Sequence of chain 1.B:
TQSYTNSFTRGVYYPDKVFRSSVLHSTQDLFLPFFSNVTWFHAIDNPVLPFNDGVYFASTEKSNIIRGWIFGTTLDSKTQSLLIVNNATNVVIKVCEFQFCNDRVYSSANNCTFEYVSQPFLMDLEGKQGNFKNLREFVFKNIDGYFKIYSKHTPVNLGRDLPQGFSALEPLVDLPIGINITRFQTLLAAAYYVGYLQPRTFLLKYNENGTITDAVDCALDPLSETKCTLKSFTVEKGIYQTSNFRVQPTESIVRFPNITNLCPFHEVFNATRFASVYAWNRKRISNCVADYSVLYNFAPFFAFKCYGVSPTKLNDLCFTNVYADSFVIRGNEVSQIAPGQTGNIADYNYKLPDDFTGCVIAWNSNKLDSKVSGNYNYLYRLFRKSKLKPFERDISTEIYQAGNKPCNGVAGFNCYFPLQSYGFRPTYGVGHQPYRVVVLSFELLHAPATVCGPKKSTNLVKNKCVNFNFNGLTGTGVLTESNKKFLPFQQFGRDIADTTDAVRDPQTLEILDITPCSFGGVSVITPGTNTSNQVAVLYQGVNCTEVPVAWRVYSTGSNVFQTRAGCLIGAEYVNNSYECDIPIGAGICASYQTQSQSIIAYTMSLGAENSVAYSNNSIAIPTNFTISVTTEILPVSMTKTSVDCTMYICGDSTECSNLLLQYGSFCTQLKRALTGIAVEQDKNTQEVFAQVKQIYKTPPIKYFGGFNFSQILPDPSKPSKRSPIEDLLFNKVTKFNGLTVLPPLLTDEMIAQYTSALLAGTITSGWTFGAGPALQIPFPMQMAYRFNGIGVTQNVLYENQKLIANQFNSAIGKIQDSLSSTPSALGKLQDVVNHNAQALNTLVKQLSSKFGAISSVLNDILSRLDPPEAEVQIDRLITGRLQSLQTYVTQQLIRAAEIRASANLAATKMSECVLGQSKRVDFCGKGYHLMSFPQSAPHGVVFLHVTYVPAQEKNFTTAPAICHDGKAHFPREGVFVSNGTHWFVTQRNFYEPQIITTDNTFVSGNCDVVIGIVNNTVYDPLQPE

Binding-site contacts:
Ligand atom C7 contacts residue ASN279 of chain 1.B at 3.8 Å.
Ligand atom O5 contacts residue ASN279 of chain 1.B at 2.4 Å (h-bond).
Ligand atom C8 contacts residue LYS555 of chain 1.C at 3.5 Å.
Ligand atom C4 contacts residue ASN279 of chain 1.B at 4.2 Å.
Ligand atom C5 contacts residue ASN279 of chain 1.B at 3.7 Å.
Ligand atom C3 contacts residue ASN279 of chain 1.B at 3.8 Å.
Ligand atom O7 contacts residue ASN279 of chain 1.B at 4.3 Å.
Ligand atom C6 contacts residue ASN277 of chain 1.B at 4.4 Å.
Ligand atom N2 contacts residue ASN279 of chain 1.B at 2.9 Å (h-bond).
Ligand atom C1 contacts residue ASN279 of chain 1.B at 1.4 Å.
Ligand atom O5 contacts residue ASN277 of chain 1.B at 4.5 Å.
Ligand atom C2 contacts residue ASN279 of chain 1.B at 2.4 Å.

Sequence of chain 1.C:
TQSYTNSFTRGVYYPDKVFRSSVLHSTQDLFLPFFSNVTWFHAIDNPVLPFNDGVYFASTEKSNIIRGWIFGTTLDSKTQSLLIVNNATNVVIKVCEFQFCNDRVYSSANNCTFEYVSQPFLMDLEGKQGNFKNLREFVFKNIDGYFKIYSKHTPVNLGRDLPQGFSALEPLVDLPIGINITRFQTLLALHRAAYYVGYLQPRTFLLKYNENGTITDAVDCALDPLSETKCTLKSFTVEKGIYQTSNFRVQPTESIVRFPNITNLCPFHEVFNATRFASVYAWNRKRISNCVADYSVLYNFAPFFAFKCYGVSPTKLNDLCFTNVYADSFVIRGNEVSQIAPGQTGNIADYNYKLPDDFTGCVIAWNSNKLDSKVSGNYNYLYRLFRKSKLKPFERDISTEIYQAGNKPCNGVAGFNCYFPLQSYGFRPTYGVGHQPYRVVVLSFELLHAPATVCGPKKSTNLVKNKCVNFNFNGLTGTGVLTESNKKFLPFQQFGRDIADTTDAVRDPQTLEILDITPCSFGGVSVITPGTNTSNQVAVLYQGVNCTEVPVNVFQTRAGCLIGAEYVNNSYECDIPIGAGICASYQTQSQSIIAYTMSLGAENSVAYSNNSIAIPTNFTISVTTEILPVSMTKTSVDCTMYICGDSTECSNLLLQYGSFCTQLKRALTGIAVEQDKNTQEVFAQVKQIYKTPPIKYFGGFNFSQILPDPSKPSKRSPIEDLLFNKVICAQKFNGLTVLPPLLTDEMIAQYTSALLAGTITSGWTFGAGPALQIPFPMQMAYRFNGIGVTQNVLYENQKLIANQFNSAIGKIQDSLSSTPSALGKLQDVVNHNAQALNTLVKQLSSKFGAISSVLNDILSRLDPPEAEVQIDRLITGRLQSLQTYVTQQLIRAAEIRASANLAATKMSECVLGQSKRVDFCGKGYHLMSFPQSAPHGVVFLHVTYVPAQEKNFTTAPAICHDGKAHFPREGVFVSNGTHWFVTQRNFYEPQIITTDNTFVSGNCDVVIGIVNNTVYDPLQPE

A protein and the small-molecule ligand that binds it are described below.
Small molecule (SMILES): CC(=O)N[C@@H]1[C@@H](O)[C@H](O)[C@@H](CO)O[C@H]1O